Sequence of chain 1.B:
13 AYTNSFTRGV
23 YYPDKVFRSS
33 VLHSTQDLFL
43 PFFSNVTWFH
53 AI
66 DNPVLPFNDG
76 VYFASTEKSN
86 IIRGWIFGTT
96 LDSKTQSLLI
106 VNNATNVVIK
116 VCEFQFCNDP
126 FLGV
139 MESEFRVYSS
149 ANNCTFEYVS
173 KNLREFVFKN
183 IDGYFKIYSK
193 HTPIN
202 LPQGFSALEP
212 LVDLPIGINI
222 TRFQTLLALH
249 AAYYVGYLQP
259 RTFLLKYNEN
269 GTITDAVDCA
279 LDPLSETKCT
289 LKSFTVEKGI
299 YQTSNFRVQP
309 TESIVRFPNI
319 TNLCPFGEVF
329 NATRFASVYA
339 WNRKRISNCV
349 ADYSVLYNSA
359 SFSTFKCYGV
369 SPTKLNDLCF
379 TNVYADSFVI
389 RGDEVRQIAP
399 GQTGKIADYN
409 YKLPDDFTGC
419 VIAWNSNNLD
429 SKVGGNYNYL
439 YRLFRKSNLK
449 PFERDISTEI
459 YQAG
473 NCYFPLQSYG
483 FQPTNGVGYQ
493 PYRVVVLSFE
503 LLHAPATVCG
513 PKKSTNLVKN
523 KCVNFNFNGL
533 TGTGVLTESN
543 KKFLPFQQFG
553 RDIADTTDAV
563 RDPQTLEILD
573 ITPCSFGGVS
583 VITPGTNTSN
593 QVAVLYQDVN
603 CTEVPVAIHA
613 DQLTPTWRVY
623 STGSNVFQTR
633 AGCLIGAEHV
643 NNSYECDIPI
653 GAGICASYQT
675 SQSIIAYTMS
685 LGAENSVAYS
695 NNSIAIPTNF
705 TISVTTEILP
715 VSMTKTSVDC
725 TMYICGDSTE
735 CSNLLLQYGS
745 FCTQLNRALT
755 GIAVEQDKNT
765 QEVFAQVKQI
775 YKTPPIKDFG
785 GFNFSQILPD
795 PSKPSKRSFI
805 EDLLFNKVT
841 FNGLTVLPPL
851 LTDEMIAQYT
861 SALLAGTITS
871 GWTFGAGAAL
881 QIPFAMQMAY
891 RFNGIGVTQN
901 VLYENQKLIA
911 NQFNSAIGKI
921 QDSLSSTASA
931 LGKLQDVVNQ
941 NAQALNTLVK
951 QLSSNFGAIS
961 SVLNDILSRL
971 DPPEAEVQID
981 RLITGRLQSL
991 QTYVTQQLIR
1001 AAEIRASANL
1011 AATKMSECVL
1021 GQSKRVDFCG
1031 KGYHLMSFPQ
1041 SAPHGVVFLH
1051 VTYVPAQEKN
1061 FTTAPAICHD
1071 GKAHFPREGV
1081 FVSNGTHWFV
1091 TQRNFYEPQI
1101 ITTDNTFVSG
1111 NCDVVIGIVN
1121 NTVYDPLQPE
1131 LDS

Sequence of chain 1.A:
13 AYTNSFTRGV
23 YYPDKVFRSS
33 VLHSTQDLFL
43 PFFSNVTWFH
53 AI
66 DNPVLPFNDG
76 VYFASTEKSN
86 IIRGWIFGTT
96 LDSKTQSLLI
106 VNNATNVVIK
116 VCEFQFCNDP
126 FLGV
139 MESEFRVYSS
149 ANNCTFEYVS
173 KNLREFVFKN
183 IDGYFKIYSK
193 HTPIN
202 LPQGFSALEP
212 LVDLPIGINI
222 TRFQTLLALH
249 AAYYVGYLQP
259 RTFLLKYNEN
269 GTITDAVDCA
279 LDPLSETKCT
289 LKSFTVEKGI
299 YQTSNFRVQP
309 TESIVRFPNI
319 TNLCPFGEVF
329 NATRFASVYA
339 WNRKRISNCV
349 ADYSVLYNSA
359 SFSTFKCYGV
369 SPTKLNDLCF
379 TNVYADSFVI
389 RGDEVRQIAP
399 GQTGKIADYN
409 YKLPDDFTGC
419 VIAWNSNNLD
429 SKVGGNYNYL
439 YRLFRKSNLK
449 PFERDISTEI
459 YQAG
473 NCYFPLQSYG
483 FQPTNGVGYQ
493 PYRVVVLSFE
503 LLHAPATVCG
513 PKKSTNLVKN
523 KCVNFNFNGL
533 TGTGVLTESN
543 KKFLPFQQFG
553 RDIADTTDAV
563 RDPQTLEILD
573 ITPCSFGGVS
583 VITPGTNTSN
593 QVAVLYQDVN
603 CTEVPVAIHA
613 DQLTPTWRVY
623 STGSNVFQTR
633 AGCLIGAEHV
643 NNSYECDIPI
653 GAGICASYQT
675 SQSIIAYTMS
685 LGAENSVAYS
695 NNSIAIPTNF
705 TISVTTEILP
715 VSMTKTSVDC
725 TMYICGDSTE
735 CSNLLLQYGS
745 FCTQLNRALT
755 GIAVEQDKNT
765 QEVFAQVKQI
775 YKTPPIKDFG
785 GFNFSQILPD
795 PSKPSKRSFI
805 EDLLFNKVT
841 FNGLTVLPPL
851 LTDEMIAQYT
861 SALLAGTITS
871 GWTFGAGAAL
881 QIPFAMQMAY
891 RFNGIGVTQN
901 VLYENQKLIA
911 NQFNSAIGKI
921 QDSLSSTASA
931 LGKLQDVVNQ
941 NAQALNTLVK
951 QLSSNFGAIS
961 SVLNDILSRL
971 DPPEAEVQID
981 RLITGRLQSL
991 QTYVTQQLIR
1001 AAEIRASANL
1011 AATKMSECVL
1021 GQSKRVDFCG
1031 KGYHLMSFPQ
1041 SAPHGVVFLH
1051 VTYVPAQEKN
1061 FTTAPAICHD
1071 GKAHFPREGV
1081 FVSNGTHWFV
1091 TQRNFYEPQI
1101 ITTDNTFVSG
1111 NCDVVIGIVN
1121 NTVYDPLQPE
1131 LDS

A small-molecule ligand and the protein it binds are described below.
Small molecule (SMILES): CC(=O)N[C@@H]1[C@@H](O)[C@H](O)[C@@H](CO)O[C@H]1O

Binding-site contacts:
Ligand atom C1 contacts residue ASN1060 of chain 1.A at 1.4 Å.
Ligand atom C6 contacts residue ALA692 of chain 1.A at 4.5 Å (hydrophobic).
Ligand atom C4 contacts residue ALA692 of chain 1.A at 4.5 Å (hydrophobic).
Ligand atom N2 contacts residue ASN1060 of chain 1.A at 2.8 Å (h-bond).
Ligand atom C5 contacts residue ALA692 of chain 1.A at 3.8 Å (hydrophobic).
Ligand atom C5 contacts residue ASN1060 of chain 1.A at 3.6 Å.
Ligand atom C1 contacts residue GLN881 of chain 1.B at 4.3 Å.
Ligand atom C8 contacts residue GLU1058 of chain 1.A at 3.4 Å.
Ligand atom O7 contacts residue ASN1060 of chain 1.A at 4.3 Å.
Ligand atom C8 contacts residue LYS1059 of chain 1.A at 4.1 Å.
Ligand atom C2 contacts residue ASN1060 of chain 1.A at 2.5 Å.
Ligand atom C7 contacts residue ASN1060 of chain 1.A at 3.5 Å.
Ligand atom C3 contacts residue ASN1060 of chain 1.A at 3.8 Å.
Ligand atom O5 contacts residue ALA692 of chain 1.A at 4.5 Å.
Ligand atom O4 contacts residue ALA692 of chain 1.A at 4.4 Å.
Ligand atom C8 contacts residue ASN1060 of chain 1.A at 3.8 Å.
Ligand atom C4 contacts residue ASN1060 of chain 1.A at 4.2 Å.
Ligand atom O5 contacts residue ASN1060 of chain 1.A at 2.3 Å (h-bond).